Binding-site contacts:
Ligand atom C4 contacts residue ASN114 of chain 1.H at 4.3 Å.
Ligand atom O6 contacts residue ASN114 of chain 1.H at 4.5 Å.
Ligand atom C8 contacts residue ASN114 of chain 1.H at 4.4 Å.
Ligand atom O7 contacts residue ASN113 of chain 1.H at 3.9 Å.
Ligand atom C1 contacts residue ASN114 of chain 1.H at 1.4 Å.
Ligand atom C2 contacts residue ASN114 of chain 1.H at 2.5 Å.
Ligand atom O5 contacts residue ASN114 of chain 1.H at 2.5 Å (h-bond).
Ligand atom N2 contacts residue ASN114 of chain 1.H at 2.9 Å (h-bond).
Ligand atom O7 contacts residue ASN114 of chain 1.H at 3.5 Å (h-bond).
Ligand atom C3 contacts residue ASN114 of chain 1.H at 3.8 Å.
Ligand atom C5 contacts residue ASN114 of chain 1.H at 3.7 Å.
Ligand atom C7 contacts residue ASN114 of chain 1.H at 3.3 Å.

Sequence of chain 1.H:
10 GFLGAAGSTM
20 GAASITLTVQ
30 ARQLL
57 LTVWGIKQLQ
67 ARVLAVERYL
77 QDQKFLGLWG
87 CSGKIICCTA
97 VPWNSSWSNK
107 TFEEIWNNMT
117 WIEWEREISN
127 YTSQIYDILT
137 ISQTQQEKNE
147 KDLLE

This small molecule binds to this protein.
Small molecule (SMILES): CC(=O)N[C@@H]1[C@@H](O)[C@H](O)[C@@H](CO)O[C@H]1O